Binding-site contacts:
Ligand atom N14 contacts residue ALA46 of chain 1.B at 3.6 Å.
Ligand atom C15 contacts residue ALA46 of chain 1.B at 3.6 Å (hydrophobic).
Ligand atom C5 contacts residue GLY101 of chain 1.B at 3.6 Å.
Ligand atom N16 contacts residue GLU96 of chain 1.B at 3.7 Å.
Ligand atom N7 contacts residue LEU21 of chain 1.B at 3.7 Å.
Ligand atom S4 contacts residue TYR97 of chain 1.B at 3.6 Å (h-bond).
Ligand atom C2 contacts residue GLY101 of chain 1.B at 3.8 Å.
Ligand atom F28 contacts residue ASN147 of chain 1.B at 3.3 Å.
Ligand atom C26 contacts residue GLY159 of chain 1.B at 3.4 Å.
Ligand atom S4 contacts residue LEU98 of chain 1.B at 3.1 Å (h-bond).
Ligand atom C21 contacts residue VAL29 of chain 1.B at 3.7 Å (hydrophobic).
Ligand atom N9 contacts residue LEU149 of chain 1.B at 3.8 Å.
Ligand atom C17 contacts residue LEU149 of chain 1.B at 3.8 Å (hydrophobic).
Ligand atom N14 contacts residue LEU149 of chain 1.B at 3.4 Å.
Ligand atom N18 contacts residue LEU21 of chain 1.B at 3.4 Å (h-bond).
Ligand atom C24 contacts residue ARG146 of chain 1.B at 3.2 Å.
Ligand atom N11 contacts residue LEU98 of chain 1.B at 3.1 Å (h-bond).
Ligand atom S4 contacts residue PRO99 of chain 1.B at 3.8 Å.
Ligand atom F28 contacts residue ARG146 of chain 1.B at 3.8 Å.
Ligand atom C15 contacts residue GLU96 of chain 1.B at 3.2 Å.
Ligand atom N16 contacts residue LEU98 of chain 1.B at 3.1 Å (h-bond).
Ligand atom C10 contacts residue LEU149 of chain 1.B at 3.8 Å (hydrophobic).
Ligand atom S4 contacts residue GLY101 of chain 1.B at 3.3 Å (h-bond).
Ligand atom C25 contacts residue LEU149 of chain 1.B at 3.8 Å (hydrophobic).
Ligand atom C15 contacts residue LEU149 of chain 1.B at 3.5 Å (hydrophobic).
Ligand atom N16 contacts residue LEU149 of chain 1.B at 3.7 Å.
Ligand atom C6 contacts residue LEU21 of chain 1.B at 3.8 Å (hydrophobic).
Ligand atom N9 contacts residue LEU21 of chain 1.B at 3.9 Å.
Ligand atom F28 contacts residue LEU149 of chain 1.B at 3.7 Å.
Ligand atom C10 contacts residue LEU21 of chain 1.B at 3.8 Å (hydrophobic).
Ligand atom C3 contacts residue GLY101 of chain 1.B at 3.6 Å.
Ligand atom C8 contacts residue LEU21 of chain 1.B at 3.5 Å (hydrophobic).
Ligand atom F28 contacts residue GLY159 of chain 1.B at 3.4 Å.
Ligand atom C13 contacts residue LEU149 of chain 1.B at 3.5 Å (hydrophobic).
Ligand atom N16 contacts residue TYR97 of chain 1.B at 3.8 Å.
Ligand atom C6 contacts residue GLY101 of chain 1.B at 3.8 Å.
Ligand atom C12 contacts residue LEU149 of chain 1.B at 3.7 Å (hydrophobic).
Ligand atom F28 contacts residue ASP160 of chain 1.B at 3.7 Å.
Ligand atom C17 contacts residue MET95 of chain 1.B at 3.8 Å (hydrophobic).
Ligand atom C26 contacts residue LEU149 of chain 1.B at 3.7 Å (hydrophobic).

A small-molecule ligand and the protein it binds are described below.
Small molecule (SMILES): Cc1csc2c(Nc3cn(C)cn3)nc(N[C@@H](C)c3ncc(F)cn3)nc12

Sequence of chain 1.B:
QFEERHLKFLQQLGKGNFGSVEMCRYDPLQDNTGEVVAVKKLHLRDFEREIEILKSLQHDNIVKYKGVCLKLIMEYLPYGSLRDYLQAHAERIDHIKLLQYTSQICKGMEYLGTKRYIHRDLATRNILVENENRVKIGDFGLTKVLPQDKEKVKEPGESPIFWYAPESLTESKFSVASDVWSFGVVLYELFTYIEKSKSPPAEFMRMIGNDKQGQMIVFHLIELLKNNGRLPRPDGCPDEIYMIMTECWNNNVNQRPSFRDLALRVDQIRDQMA